Sequence of chain 1.D:
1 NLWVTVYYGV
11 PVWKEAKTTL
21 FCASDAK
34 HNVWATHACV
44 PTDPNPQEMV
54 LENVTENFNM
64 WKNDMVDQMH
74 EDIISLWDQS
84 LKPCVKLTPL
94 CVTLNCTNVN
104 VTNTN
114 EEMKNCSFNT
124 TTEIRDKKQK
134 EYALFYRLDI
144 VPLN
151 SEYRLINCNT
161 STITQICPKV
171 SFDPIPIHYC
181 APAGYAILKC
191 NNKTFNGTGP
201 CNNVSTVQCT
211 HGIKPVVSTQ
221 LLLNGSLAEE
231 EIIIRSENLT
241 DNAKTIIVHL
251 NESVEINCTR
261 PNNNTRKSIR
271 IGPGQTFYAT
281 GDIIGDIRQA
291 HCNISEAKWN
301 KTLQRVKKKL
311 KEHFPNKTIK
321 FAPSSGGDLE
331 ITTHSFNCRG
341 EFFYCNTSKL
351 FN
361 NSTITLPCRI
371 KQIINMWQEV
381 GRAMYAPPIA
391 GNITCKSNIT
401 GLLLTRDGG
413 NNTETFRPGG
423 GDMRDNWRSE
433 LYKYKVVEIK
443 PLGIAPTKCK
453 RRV

A small-molecule ligand and the protein it binds are described below.
Small molecule (SMILES): CC(=O)N[C@@H]1[C@@H](O)[C@H](O)[C@@H](CO)O[C@H]1O

Binding-site contacts:
Ligand atom C3 contacts residue ASN392 of chain 1.D at 3.8 Å.
Ligand atom O7 contacts residue ASN392 of chain 1.D at 3.1 Å (h-bond).
Ligand atom C2 contacts residue ASN392 of chain 1.D at 2.5 Å.
Ligand atom C7 contacts residue ASN392 of chain 1.D at 3.2 Å.
Ligand atom C4 contacts residue ASN392 of chain 1.D at 4.2 Å.
Ligand atom O5 contacts residue THR394 of chain 1.D at 4.1 Å.
Ligand atom O6 contacts residue THR394 of chain 1.D at 3.5 Å.
Ligand atom C8 contacts residue ASN392 of chain 1.D at 4.3 Å.
Ligand atom N2 contacts residue ASN392 of chain 1.D at 2.9 Å (h-bond).
Ligand atom O5 contacts residue ASN392 of chain 1.D at 2.4 Å (h-bond).
Ligand atom C5 contacts residue ASN392 of chain 1.D at 3.7 Å.
Ligand atom C6 contacts residue THR394 of chain 1.D at 3.8 Å.
Ligand atom C1 contacts residue ASN392 of chain 1.D at 1.4 Å.